Sequence of chain 1.B:
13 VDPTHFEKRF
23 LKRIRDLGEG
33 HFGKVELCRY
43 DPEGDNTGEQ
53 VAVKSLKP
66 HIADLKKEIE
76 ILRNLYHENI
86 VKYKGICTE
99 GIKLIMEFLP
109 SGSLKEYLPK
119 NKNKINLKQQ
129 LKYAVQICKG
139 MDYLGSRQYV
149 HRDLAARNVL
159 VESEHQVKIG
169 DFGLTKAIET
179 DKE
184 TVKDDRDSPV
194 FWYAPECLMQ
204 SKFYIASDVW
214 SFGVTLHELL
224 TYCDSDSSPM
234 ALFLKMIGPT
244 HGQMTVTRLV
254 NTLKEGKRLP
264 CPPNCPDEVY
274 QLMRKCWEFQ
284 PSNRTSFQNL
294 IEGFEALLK

Binding-site contacts:
Ligand atom O1 contacts residue LEU107 of chain 1.B at 2.8 Å (h-bond).
Ligand atom C8 contacts residue GLY110 of chain 1.B at 3.5 Å.
Ligand atom C2 contacts residue ARG155 of chain 1.B at 3.4 Å.
Ligand atom C7 contacts residue LEU158 of chain 1.B at 3.7 Å (hydrophobic).
Ligand atom C17 contacts residue GLY32 of chain 1.B at 3.6 Å.
Ligand atom N4 contacts residue LEU107 of chain 1.B at 3.6 Å.
Ligand atom C16 contacts residue GLU31 of chain 1.B at 3.6 Å.
Ligand atom N1 contacts residue LEU158 of chain 1.B at 3.6 Å.
Ligand atom C21 contacts residue HIS33 of chain 1.B at 3.2 Å.
Ligand atom N3 contacts residue GLU105 of chain 1.B at 3.0 Å (salt-bridge).
Ligand atom C24 contacts residue GLY35 of chain 1.B at 3.6 Å.
Ligand atom C1 contacts residue ARG155 of chain 1.B at 3.7 Å.
Ligand atom N1 contacts residue ASP169 of chain 1.B at 3.6 Å (salt-bridge).
Ligand atom C13 contacts residue ASP169 of chain 1.B at 3.6 Å.
Ligand atom F1 contacts residue VAL37 of chain 1.B at 3.4 Å.
Ligand atom N1 contacts residue ASN156 of chain 1.B at 3.6 Å.
Ligand atom C9 contacts residue GLY110 of chain 1.B at 3.2 Å.
Ligand atom O1 contacts residue PHE106 of chain 1.B at 3.4 Å.
Ligand atom C18 contacts residue GLY32 of chain 1.B at 3.4 Å.
Ligand atom C24 contacts residue LYS36 of chain 1.B at 3.4 Å.
Ligand atom C19 contacts residue LYS56 of chain 1.B at 3.6 Å.
Ligand atom C9 contacts residue LEU107 of chain 1.B at 3.3 Å (hydrophobic).
Ligand atom C25 contacts residue LYS56 of chain 1.B at 3.6 Å.
Ligand atom C18 contacts residue LYS56 of chain 1.B at 3.5 Å.
Ligand atom N3 contacts residue ALA54 of chain 1.B at 3.4 Å.
Ligand atom N3 contacts residue LEU158 of chain 1.B at 3.6 Å.
Ligand atom C20 contacts residue GLY32 of chain 1.B at 3.4 Å.
Ligand atom C24 contacts residue SER57 of chain 1.B at 3.5 Å.
Ligand atom C23 contacts residue SER57 of chain 1.B at 3.1 Å.
Ligand atom C5 contacts residue LEU158 of chain 1.B at 3.7 Å (hydrophobic).
Ligand atom C22 contacts residue LEU58 of chain 1.B at 3.7 Å (hydrophobic).
Ligand atom C19 contacts residue GLY32 of chain 1.B at 3.2 Å.
Ligand atom F1 contacts residue GLY30 of chain 1.B at 3.4 Å.
Ligand atom N1 contacts residue GLY168 of chain 1.B at 3.1 Å.
Ligand atom C16 contacts residue GLY32 of chain 1.B at 3.7 Å.
Ligand atom C26 contacts residue ASP169 of chain 1.B at 3.6 Å.
Ligand atom C6 contacts residue LEU158 of chain 1.B at 3.6 Å (hydrophobic).
Ligand atom C10 contacts residue GLY110 of chain 1.B at 3.1 Å.
Ligand atom F1 contacts residue LEU29 of chain 1.B at 3.4 Å.
Ligand atom C10 contacts residue PRO108 of chain 1.B at 3.5 Å (hydrophobic).

This protein binds this small molecule.
Small molecule (SMILES): N#CC[C@]1(n2cc(C(N)=O)c(NC(=O)C3CC3)n2)CCN(Cc2ccc(C3=CCCCC3)cc2)C[C@H]1F